Sequence of chain 1.B:
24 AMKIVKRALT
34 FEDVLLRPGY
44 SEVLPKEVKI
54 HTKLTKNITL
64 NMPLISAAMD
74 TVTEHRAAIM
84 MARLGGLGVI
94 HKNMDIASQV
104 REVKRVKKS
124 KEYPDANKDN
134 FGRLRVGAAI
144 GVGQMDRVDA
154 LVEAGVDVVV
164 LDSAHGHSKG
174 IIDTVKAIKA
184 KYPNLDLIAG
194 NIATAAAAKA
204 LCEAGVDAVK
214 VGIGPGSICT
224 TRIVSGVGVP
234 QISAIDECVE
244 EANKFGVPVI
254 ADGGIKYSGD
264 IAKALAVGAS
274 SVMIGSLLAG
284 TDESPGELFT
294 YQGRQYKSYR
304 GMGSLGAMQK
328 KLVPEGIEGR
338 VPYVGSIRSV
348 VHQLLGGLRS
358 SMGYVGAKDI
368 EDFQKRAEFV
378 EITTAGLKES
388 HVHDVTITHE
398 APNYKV

Binding-site contacts:
Ligand atom C4 contacts residue MET305 of chain 3.B at 4.0 Å (hydrophobic).
Ligand atom C19 contacts residue PRO48 of chain 1.B at 4.0 Å (hydrophobic).
Ligand atom C22 contacts residue TYR361 of chain 1.B at 3.7 Å (hydrophobic).
Ligand atom C8 contacts residue IMP1 of chain 3.N at 3.4 Å.
Ligand atom N3 contacts residue GLU332 of chain 3.B at 3.0 Å (salt-bridge).
Ligand atom C17 contacts residue ALA167 of chain 3.B at 4.0 Å (hydrophobic).
Ligand atom C7 contacts residue IMP1 of chain 3.N at 3.7 Å.
Ligand atom C9 contacts residue IMP1 of chain 3.N at 4.0 Å.
Ligand atom CL contacts residue PRO48 of chain 1.B at 3.8 Å.
Ligand atom C3 contacts residue GLY306 of chain 3.B at 3.5 Å.
Ligand atom C21 contacts residue TYR361 of chain 1.B at 4.0 Å (hydrophobic).
Ligand atom C13 contacts residue MET311 of chain 3.B at 3.8 Å (hydrophobic).
Ligand atom CL contacts residue GLY360 of chain 1.B at 3.5 Å.
Ligand atom C7 contacts residue ALA167 of chain 3.B at 3.8 Å (hydrophobic).
Ligand atom C2 contacts residue GLY306 of chain 3.B at 3.5 Å.
Ligand atom CL contacts residue HIS168 of chain 3.B at 3.8 Å.
Ligand atom N4 contacts residue GLU332 of chain 3.B at 2.8 Å (salt-bridge).
Ligand atom C17 contacts residue GLU332 of chain 3.B at 3.8 Å.
Ligand atom C24 contacts residue SER166 of chain 3.B at 3.8 Å.
Ligand atom C13 contacts residue GLY306 of chain 3.B at 3.9 Å.
Ligand atom C13 contacts residue VAL330 of chain 3.B at 3.6 Å (hydrophobic).
Ligand atom C1 contacts residue GLY306 of chain 3.B at 3.8 Å.
Ligand atom C20 contacts residue PRO48 of chain 1.B at 3.7 Å (hydrophobic).
Ligand atom C12 contacts residue MET311 of chain 3.B at 4.0 Å (hydrophobic).
Ligand atom C8 contacts residue GLU332 of chain 3.B at 4.0 Å.
Ligand atom C21 contacts residue SER357 of chain 1.B at 3.8 Å.
Ligand atom C3 contacts residue MET305 of chain 3.B at 3.4 Å (hydrophobic).
Ligand atom C10 contacts residue GLU332 of chain 3.B at 3.4 Å.
Ligand atom O25 contacts residue LEU47 of chain 1.B at 4.0 Å.
Ligand atom C28 contacts residue SER166 of chain 3.B at 3.5 Å.
Ligand atom C21 contacts residue PRO48 of chain 1.B at 3.7 Å (hydrophobic).
Ligand atom C4 contacts residue GLY306 of chain 3.B at 3.8 Å.
Ligand atom C13 contacts residue GLU332 of chain 3.B at 3.7 Å.
Ligand atom C8 contacts residue THR224 of chain 3.B at 3.6 Å.
Ligand atom O3 contacts residue SER166 of chain 3.B at 3.3 Å (h-bond).
Ligand atom C2 contacts residue MET305 of chain 3.B at 4.0 Å (hydrophobic).
Ligand atom CL contacts residue TYR361 of chain 1.B at 4.0 Å.
Ligand atom C8 contacts residue ALA167 of chain 3.B at 3.8 Å (hydrophobic).
Ligand atom C22 contacts residue GLU332 of chain 3.B at 3.9 Å.
Ligand atom C22 contacts residue SER357 of chain 1.B at 3.2 Å.

Sequence of chain 3.B:
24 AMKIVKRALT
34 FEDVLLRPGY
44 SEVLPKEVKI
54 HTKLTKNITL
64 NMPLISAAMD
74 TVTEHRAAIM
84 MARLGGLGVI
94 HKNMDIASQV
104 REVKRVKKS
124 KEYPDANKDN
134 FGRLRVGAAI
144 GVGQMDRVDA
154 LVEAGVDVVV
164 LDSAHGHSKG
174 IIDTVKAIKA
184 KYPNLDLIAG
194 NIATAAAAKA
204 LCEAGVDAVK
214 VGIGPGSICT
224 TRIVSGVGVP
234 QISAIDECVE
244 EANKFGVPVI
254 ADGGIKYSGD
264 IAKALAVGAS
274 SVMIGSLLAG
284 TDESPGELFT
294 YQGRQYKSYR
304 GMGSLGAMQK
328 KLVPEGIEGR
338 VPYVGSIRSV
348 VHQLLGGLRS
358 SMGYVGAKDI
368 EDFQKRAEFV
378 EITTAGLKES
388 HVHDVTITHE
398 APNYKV

A protein and the small-molecule ligand that binds it are described below.
Small molecule (SMILES): C=C(C)c1cccc(C(C)(C)NC(=O)Nc2ccc(Cl)c(OCC(=O)O)c2)c1